Sequence of chain 1.R:
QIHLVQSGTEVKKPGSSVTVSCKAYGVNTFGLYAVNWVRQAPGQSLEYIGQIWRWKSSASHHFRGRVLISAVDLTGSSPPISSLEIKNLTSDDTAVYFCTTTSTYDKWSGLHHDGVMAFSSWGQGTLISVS

Binding-site contacts:
Ligand atom N2 contacts residue TYR50 of chain 1.S at 3.7 Å.
Ligand atom C7 contacts residue ASN126 of chain 1.A at 3.2 Å.
Ligand atom N2 contacts residue ASN32 of chain 1.S at 4.3 Å.
Ligand atom C1 contacts residue ALA54 of chain 1.S at 3.8 Å (hydrophobic).
Ligand atom C8 contacts residue ARG51 of chain 1.S at 3.4 Å.
Ligand atom C8 contacts residue GLY52 of chain 1.S at 4.2 Å.
Ligand atom O5 contacts residue ASN126 of chain 1.A at 2.3 Å (h-bond).
Ligand atom O5 contacts residue ALA54 of chain 1.S at 3.8 Å.
Ligand atom C5 contacts residue ASN126 of chain 1.A at 3.6 Å.
Ligand atom O7 contacts residue ASN32 of chain 1.S at 4.0 Å.
Ligand atom C3 contacts residue ALA54 of chain 1.S at 3.7 Å (hydrophobic).
Ligand atom C8 contacts residue TRP108 of chain 1.R at 3.8 Å (hydrophobic).
Ligand atom C2 contacts residue ALA54 of chain 1.S at 3.8 Å (hydrophobic).
Ligand atom C2 contacts residue TYR50 of chain 1.S at 4.2 Å (hydrophobic).
Ligand atom O7 contacts residue ASN126 of chain 1.A at 3.1 Å (h-bond).
Ligand atom O3 contacts residue TYR50 of chain 1.S at 4.3 Å.
Ligand atom C8 contacts residue SER109 of chain 1.R at 3.3 Å.
Ligand atom C4 contacts residue ASN126 of chain 1.A at 4.2 Å.
Ligand atom O4 contacts residue ALA54 of chain 1.S at 3.2 Å.
Ligand atom O3 contacts residue ALA53 of chain 1.S at 3.7 Å.
Ligand atom O6 contacts residue ASN126 of chain 1.A at 3.8 Å.
Ligand atom N2 contacts residue ALA54 of chain 1.S at 4.3 Å.
Ligand atom C2 contacts residue ARG51 of chain 1.S at 4.1 Å.
Ligand atom O3 contacts residue ALA54 of chain 1.S at 3.6 Å (h-bond).
Ligand atom O6 contacts residue SER125 of chain 1.A at 4.2 Å.
Ligand atom C4 contacts residue ALA54 of chain 1.S at 4.1 Å (hydrophobic).
Ligand atom N2 contacts residue ASN126 of chain 1.A at 2.9 Å (h-bond).
Ligand atom C8 contacts residue ALA53 of chain 1.S at 3.7 Å (hydrophobic).
Ligand atom N2 contacts residue ARG51 of chain 1.S at 3.0 Å (salt-bridge).
Ligand atom C7 contacts residue ARG51 of chain 1.S at 3.6 Å.
Ligand atom C7 contacts residue ALA53 of chain 1.S at 4.0 Å (hydrophobic).
Ligand atom C7 contacts residue ASN32 of chain 1.S at 3.7 Å.
Ligand atom N2 contacts residue ALA53 of chain 1.S at 3.9 Å.
Ligand atom C8 contacts residue ASN32 of chain 1.S at 3.5 Å.
Ligand atom C1 contacts residue ARG51 of chain 1.S at 4.2 Å.
Ligand atom C8 contacts residue ALA67 of chain 1.S at 4.2 Å (hydrophobic).
Ligand atom C2 contacts residue ASN126 of chain 1.A at 2.5 Å.
Ligand atom C1 contacts residue ASN126 of chain 1.A at 1.4 Å.
Ligand atom C3 contacts residue ASN126 of chain 1.A at 3.8 Å.
Ligand atom O6 contacts residue ALA53 of chain 1.S at 4.3 Å.

Sequence of chain 1.A:
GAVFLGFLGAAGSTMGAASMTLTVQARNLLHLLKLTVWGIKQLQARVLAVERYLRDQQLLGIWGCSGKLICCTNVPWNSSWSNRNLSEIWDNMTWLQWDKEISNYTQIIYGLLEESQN

This small molecule binds to this protein.
Small molecule (SMILES): CC(=O)N[C@H]1[C@H](O[C@H]2[C@H](O)[C@@H](NC(C)=O)CO[C@@H]2CO)O[C@H](CO)[C@@H](O)[C@@H]1O

Sequence of chain 1.S:
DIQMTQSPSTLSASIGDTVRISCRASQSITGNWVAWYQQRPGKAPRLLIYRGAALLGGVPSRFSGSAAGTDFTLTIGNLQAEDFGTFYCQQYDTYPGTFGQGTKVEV